Sequence of chain 1.L:
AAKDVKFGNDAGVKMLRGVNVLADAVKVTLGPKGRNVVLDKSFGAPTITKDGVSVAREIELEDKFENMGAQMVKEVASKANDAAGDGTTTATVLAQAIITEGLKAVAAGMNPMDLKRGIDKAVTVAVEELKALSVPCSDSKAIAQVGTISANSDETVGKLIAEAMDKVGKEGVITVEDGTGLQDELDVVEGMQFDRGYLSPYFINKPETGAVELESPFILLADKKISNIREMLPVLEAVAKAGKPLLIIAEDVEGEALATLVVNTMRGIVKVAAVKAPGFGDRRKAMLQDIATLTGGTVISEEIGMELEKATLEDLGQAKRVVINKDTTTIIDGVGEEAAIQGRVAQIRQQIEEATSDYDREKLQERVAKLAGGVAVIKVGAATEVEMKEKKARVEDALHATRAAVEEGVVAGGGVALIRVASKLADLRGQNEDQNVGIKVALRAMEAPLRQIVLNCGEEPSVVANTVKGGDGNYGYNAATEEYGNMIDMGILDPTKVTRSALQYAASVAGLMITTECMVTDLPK

Binding-site contacts:
Ligand atom PG contacts residue MG1 of chain 1.XA at 3.5 Å.
Ligand atom O5' contacts residue LEU30 of chain 1.L at 3.6 Å.
Ligand atom O3A contacts residue LEU30 of chain 1.L at 3.3 Å.
Ligand atom C5 contacts residue ILE492 of chain 1.L at 3.6 Å (hydrophobic).
Ligand atom O1B contacts residue GLY87 of chain 1.L at 3.2 Å (h-bond).
Ligand atom O3G contacts residue MG1 of chain 1.XA at 2.2 Å.
Ligand atom O2' contacts residue ASP494 of chain 1.L at 2.7 Å (salt-bridge).
Ligand atom O2B contacts residue GLY87 of chain 1.L at 3.4 Å.
Ligand atom N1 contacts residue ALA479 of chain 1.L at 2.9 Å (h-bond).
Ligand atom O3B contacts residue THR89 of chain 1.L at 3.0 Å (h-bond).
Ligand atom O5' contacts residue GLY31 of chain 1.L at 3.4 Å (h-bond).
Ligand atom S1G contacts residue THR89 of chain 1.L at 2.6 Å (h-bond).
Ligand atom O2' contacts residue GLY414 of chain 1.L at 2.9 Å (h-bond).
Ligand atom N3 contacts residue GLY414 of chain 1.L at 3.3 Å.
Ligand atom N6 contacts residue ALA480 of chain 1.L at 3.6 Å.
Ligand atom C2' contacts residue ASP494 of chain 1.L at 3.3 Å.
Ligand atom O1B contacts residue MG1 of chain 1.XA at 2.2 Å.
Ligand atom PG contacts residue THR89 of chain 1.L at 3.4 Å.
Ligand atom O2G contacts residue THR88 of chain 1.L at 3.1 Å (h-bond).
Ligand atom O3G contacts residue ASP86 of chain 1.L at 3.5 Å (salt-bridge).
Ligand atom O1B contacts residue ASP86 of chain 1.L at 3.0 Å (salt-bridge).
Ligand atom S1G contacts residue THR88 of chain 1.L at 3.6 Å (h-bond).
Ligand atom S1G contacts residue GLY52 of chain 1.L at 3.2 Å (h-bond).
Ligand atom O4' contacts residue GLY31 of chain 1.L at 3.5 Å.
Ligand atom O1A contacts residue K1 of chain 1.YA at 2.5 Å.
Ligand atom O3' contacts residue ASP494 of chain 1.L at 3.0 Å (salt-bridge).
Ligand atom O2' contacts residue GLY413 of chain 1.L at 3.2 Å.
Ligand atom N6 contacts residue ASN478 of chain 1.L at 3.1 Å (h-bond).
Ligand atom O2G contacts residue GLY87 of chain 1.L at 3.4 Å (h-bond).
Ligand atom O1A contacts residue GLY31 of chain 1.L at 2.9 Å (h-bond).
Ligand atom C2 contacts residue ALA479 of chain 1.L at 3.6 Å (hydrophobic).
Ligand atom O1A contacts residue THR29 of chain 1.L at 3.4 Å (h-bond).
Ligand atom PB contacts residue MG1 of chain 1.XA at 3.3 Å.
Ligand atom O2A contacts residue MG1 of chain 1.XA at 2.3 Å.
Ligand atom O2B contacts residue LEU30 of chain 1.L at 3.6 Å.
Ligand atom C3' contacts residue ASP494 of chain 1.L at 3.5 Å.
Ligand atom C5 contacts residue PRO32 of chain 1.L at 3.6 Å (hydrophobic).
Ligand atom N6 contacts residue ILE492 of chain 1.L at 3.6 Å.
Ligand atom C4 contacts residue PRO32 of chain 1.L at 3.6 Å (hydrophobic).
Ligand atom O2B contacts residue THR90 of chain 1.L at 2.9 Å (h-bond).

A small-molecule ligand and the protein it binds are described below.
Small molecule (SMILES): Nc1ncnc2c1ncn2[C@@H]1O[C@H](COP(=O)(O)OP(=O)(O)OP(O)(O)=S)[C@@H](O)[C@H]1O